Sequence of chain 41.T:
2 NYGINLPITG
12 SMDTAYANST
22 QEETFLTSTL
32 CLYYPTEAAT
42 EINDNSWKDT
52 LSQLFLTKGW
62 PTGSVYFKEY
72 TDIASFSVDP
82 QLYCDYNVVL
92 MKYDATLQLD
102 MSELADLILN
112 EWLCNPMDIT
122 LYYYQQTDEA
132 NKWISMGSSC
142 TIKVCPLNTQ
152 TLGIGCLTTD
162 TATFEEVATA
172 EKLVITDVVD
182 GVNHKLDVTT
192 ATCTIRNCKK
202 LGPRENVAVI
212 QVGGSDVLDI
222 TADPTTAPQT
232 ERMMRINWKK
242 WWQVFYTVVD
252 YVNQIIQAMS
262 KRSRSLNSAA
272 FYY

A protein and the small-molecule ligand that binds it are described below.
Small molecule (SMILES): CC(=O)N[C@H]1[C@H](O[C@H]2[C@H](O)[C@@H](NC(C)=O)CO[C@@H]2CO)O[C@H](CO)[C@@H](O)[C@@H]1O

Binding-site contacts:
Ligand atom C7 contacts residue ASN19 of chain 41.T at 3.6 Å.
Ligand atom C1 contacts residue ASN19 of chain 41.T at 1.7 Å.
Ligand atom C5 contacts residue ASN19 of chain 41.T at 3.8 Å.
Ligand atom O5 contacts residue ASN19 of chain 41.T at 2.8 Å (h-bond).
Ligand atom N2 contacts residue ASN19 of chain 41.T at 3.1 Å (h-bond).
Ligand atom O7 contacts residue ASN19 of chain 41.T at 4.1 Å.
Ligand atom C8 contacts residue ASN19 of chain 41.T at 4.3 Å.
Ligand atom C2 contacts residue ASN19 of chain 41.T at 3.0 Å.
Ligand atom C3 contacts residue ASN19 of chain 41.T at 4.1 Å.